Sequence of chain 1.D:
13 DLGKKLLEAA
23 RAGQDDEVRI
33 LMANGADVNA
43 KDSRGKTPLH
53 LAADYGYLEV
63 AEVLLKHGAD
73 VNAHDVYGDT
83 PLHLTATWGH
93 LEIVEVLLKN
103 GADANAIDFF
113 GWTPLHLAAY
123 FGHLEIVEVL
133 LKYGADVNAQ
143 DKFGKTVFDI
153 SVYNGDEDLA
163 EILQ

A protein and the small-molecule ligand that binds it are described below.
Small molecule (SMILES): COc1ccc(C(=C2C=CC(N(C)C)C=C2)c2ccc(N(C)C)cc2)cc1

Sequence of chain 1.E:
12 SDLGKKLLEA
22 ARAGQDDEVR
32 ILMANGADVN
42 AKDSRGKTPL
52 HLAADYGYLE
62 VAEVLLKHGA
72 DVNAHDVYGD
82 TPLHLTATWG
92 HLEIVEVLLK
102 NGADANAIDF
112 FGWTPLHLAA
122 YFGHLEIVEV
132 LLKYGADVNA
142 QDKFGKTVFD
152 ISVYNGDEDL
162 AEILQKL

Binding-site contacts:
Ligand atom C3 contacts residue TRP114 of chain 1.D at 3.3 Å (hydrophobic).
Ligand atom C35 contacts residue TYR122 of chain 1.D at 3.1 Å (hydrophobic).
Ligand atom C5 contacts residue TYR122 of chain 1.D at 3.6 Å (hydrophobic).
Ligand atom C31 contacts residue TYR122 of chain 1.D at 4.0 Å (hydrophobic).
Ligand atom C32 contacts residue TRP114 of chain 1.E at 3.6 Å (hydrophobic).
Ligand atom C10 contacts residue PHE123 of chain 1.D at 4.0 Å (hydrophobic).
Ligand atom C1 contacts residue PHE145 of chain 1.D at 3.7 Å (hydrophobic).
Ligand atom C36 contacts residue TRP114 of chain 1.E at 3.4 Å (hydrophobic).
Ligand atom C2 contacts residue TYR122 of chain 1.E at 3.3 Å (hydrophobic).
Ligand atom C39 contacts residue TYR122 of chain 1.E at 3.6 Å (hydrophobic).
Ligand atom C38 contacts residue TYR122 of chain 1.E at 3.6 Å (hydrophobic).
Ligand atom N1 contacts residue TRP114 of chain 1.D at 3.7 Å.
Ligand atom N6 contacts residue TYR122 of chain 1.D at 3.9 Å.
Ligand atom C5 contacts residue TRP114 of chain 1.D at 3.9 Å (hydrophobic).
Ligand atom C33 contacts residue TRP114 of chain 1.E at 3.3 Å (hydrophobic).
Ligand atom C35 contacts residue ASN156 of chain 1.D at 3.5 Å.
Ligand atom C34 contacts residue PHE145 of chain 1.E at 3.8 Å (hydrophobic).
Ligand atom C11 contacts residue PHE123 of chain 1.D at 3.9 Å (hydrophobic).
Ligand atom C35 contacts residue PHE145 of chain 1.E at 3.5 Å (hydrophobic).
Ligand atom C4 contacts residue TRP114 of chain 1.D at 3.4 Å (hydrophobic).
Ligand atom N1 contacts residue TYR122 of chain 1.E at 3.8 Å.
Ligand atom C39 contacts residue TRP114 of chain 1.D at 3.7 Å (hydrophobic).
Ligand atom C2 contacts residue PHE145 of chain 1.D at 3.5 Å (hydrophobic).
Ligand atom C1 contacts residue ASN156 of chain 1.E at 3.3 Å.
Ligand atom C2 contacts residue TRP114 of chain 1.D at 4.0 Å (hydrophobic).
Ligand atom C30 contacts residue TRP114 of chain 1.E at 3.9 Å (hydrophobic).
Ligand atom C4 contacts residue TYR122 of chain 1.D at 3.5 Å (hydrophobic).
Ligand atom C38 contacts residue PHE123 of chain 1.E at 3.8 Å (hydrophobic).
Ligand atom C38 contacts residue TRP114 of chain 1.D at 3.9 Å (hydrophobic).
Ligand atom C34 contacts residue ASN156 of chain 1.D at 3.2 Å.
Ligand atom C29 contacts residue TRP114 of chain 1.D at 3.8 Å (hydrophobic).
Ligand atom C31 contacts residue TRP114 of chain 1.E at 3.6 Å (hydrophobic).
Ligand atom N6 contacts residue TRP114 of chain 1.E at 3.9 Å.
Ligand atom N1 contacts residue ASN156 of chain 1.E at 3.9 Å.
Ligand atom C32 contacts residue TYR122 of chain 1.D at 3.9 Å (hydrophobic).
Ligand atom C2 contacts residue ASN156 of chain 1.E at 3.9 Å.
Ligand atom C37 contacts residue TRP114 of chain 1.E at 3.7 Å (hydrophobic).
Ligand atom N6 contacts residue ASN156 of chain 1.D at 3.7 Å.
Ligand atom C37 contacts residue TYR122 of chain 1.E at 3.4 Å (hydrophobic).
Ligand atom C36 contacts residue TYR122 of chain 1.E at 3.4 Å (hydrophobic).